Sequence of chain 35.I:
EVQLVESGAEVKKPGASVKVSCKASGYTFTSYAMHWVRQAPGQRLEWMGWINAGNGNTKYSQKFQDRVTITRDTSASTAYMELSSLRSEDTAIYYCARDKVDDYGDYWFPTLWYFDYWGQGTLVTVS

The protein below binds the small molecule below.
Small molecule (SMILES): CC(=O)N[C@@H]1[C@@H](O)[C@H](O)[C@@H](CO)O[C@H]1O

Binding-site contacts:
Ligand atom O6 contacts residue GLN65 of chain 35.I at 2.5 Å (h-bond).
Ligand atom O6 contacts residue ASN67 of chain 35.C at 4.0 Å.
Ligand atom C7 contacts residue PHE90 of chain 35.C at 4.4 Å (hydrophobic).
Ligand atom C3 contacts residue ASN67 of chain 35.C at 3.8 Å.
Ligand atom C4 contacts residue GLN65 of chain 35.I at 3.3 Å.
Ligand atom C6 contacts residue GLN65 of chain 35.I at 3.5 Å.
Ligand atom O3 contacts residue GLN65 of chain 35.I at 3.6 Å.
Ligand atom O5 contacts residue GLN65 of chain 35.I at 3.7 Å.
Ligand atom C1 contacts residue ASN67 of chain 35.C at 1.4 Å.
Ligand atom C7 contacts residue ASN67 of chain 35.C at 3.7 Å.
Ligand atom O6 contacts residue TYR60 of chain 35.I at 4.2 Å.
Ligand atom C5 contacts residue GLN65 of chain 35.I at 3.7 Å.
Ligand atom C4 contacts residue ASP66 of chain 35.I at 4.0 Å.
Ligand atom C5 contacts residue ASN67 of chain 35.C at 3.7 Å.
Ligand atom C4 contacts residue ASN67 of chain 35.C at 4.3 Å.
Ligand atom C8 contacts residue PHE90 of chain 35.C at 3.7 Å (hydrophobic).
Ligand atom C3 contacts residue GLN65 of chain 35.I at 4.0 Å.
Ligand atom O5 contacts residue ASN67 of chain 35.C at 2.4 Å (h-bond).
Ligand atom O4 contacts residue ASP66 of chain 35.I at 2.7 Å (salt-bridge).
Ligand atom O7 contacts residue ASN67 of chain 35.C at 4.1 Å.
Ligand atom O4 contacts residue GLN65 of chain 35.I at 3.6 Å.
Ligand atom N2 contacts residue ASN67 of chain 35.C at 2.9 Å (h-bond).
Ligand atom C2 contacts residue ASN67 of chain 35.C at 2.4 Å.
Ligand atom C2 contacts residue GLN65 of chain 35.I at 4.4 Å.

Sequence of chain 35.C:
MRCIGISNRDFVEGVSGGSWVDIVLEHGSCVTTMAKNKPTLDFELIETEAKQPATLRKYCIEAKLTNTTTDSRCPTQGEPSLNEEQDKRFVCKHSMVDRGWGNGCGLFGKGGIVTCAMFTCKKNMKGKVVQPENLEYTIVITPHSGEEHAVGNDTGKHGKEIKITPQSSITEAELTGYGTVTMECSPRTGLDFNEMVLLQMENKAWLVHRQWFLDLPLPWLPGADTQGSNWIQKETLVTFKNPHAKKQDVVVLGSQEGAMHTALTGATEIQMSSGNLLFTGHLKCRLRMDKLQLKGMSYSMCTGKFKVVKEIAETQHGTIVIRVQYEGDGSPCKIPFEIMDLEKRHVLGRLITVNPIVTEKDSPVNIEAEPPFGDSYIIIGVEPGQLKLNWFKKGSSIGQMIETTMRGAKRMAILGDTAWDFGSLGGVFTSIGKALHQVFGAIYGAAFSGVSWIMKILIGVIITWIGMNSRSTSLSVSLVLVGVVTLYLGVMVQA